The small molecule below binds the protein below.
Small molecule (SMILES): CC[C@H](C)[C@H](NC(=O)[C@H](CCCC[NH3+])NC(=O)[C@H](CO)NC(=O)[C@H](CC(C)C)NC(=O)[C@@H](NC(=O)[C@H](CCCC[NH3+])NC(C)=O)C(C)C)C(=O)N[C@H](C=O)Cc1ccccc1

Sequence of chain 1.A:
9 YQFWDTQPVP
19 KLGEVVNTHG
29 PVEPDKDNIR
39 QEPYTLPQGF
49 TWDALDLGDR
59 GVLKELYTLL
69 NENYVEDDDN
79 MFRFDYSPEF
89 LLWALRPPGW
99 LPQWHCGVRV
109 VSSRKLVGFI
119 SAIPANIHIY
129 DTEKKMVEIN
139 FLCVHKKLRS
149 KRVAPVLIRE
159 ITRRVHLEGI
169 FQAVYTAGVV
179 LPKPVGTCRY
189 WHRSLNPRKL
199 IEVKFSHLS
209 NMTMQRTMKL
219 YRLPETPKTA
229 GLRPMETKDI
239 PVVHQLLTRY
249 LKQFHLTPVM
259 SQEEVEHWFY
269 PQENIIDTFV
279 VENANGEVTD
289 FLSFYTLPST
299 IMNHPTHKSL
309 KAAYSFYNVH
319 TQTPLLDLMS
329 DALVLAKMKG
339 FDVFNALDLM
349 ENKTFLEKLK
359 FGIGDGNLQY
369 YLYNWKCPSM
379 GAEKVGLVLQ

Binding-site contacts:
Ligand atom NZ contacts residue ASP77 of chain 1.A at 3.4 Å (salt-bridge).
Ligand atom OG contacts residue ASP363 of chain 1.A at 3.1 Å (salt-bridge).
Ligand atom CG2 contacts residue ASN365 of chain 1.A at 3.3 Å.
Ligand atom N contacts residue ILE361 of chain 1.A at 3.0 Å (h-bond).
Ligand atom CG2 contacts residue GLY176 of chain 1.A at 3.4 Å.
Ligand atom OG contacts residue HIS190 of chain 1.A at 3.1 Å (h-bond).
Ligand atom CD1 contacts residue HIS190 of chain 1.A at 3.5 Å.
Ligand atom CB contacts residue HIS190 of chain 1.A at 3.3 Å.
Ligand atom CG2 contacts residue LEU366 of chain 1.A at 3.4 Å (hydrophobic).
Ligand atom O contacts residue VAL73 of chain 1.A at 3.5 Å.
Ligand atom N contacts residue TYR84 of chain 1.A at 3.5 Å (h-bond).
Ligand atom CG contacts residue THR174 of chain 1.A at 3.2 Å.
Ligand atom N contacts residue ASP363 of chain 1.A at 3.0 Å (salt-bridge).
Ligand atom C contacts residue TYR188 of chain 1.A at 3.5 Å (hydrophobic).
Ligand atom CD contacts residue ASP75 of chain 1.A at 3.5 Å.
Ligand atom OG contacts residue GLY364 of chain 1.A at 2.8 Å (h-bond).
Ligand atom CE contacts residue ASP75 of chain 1.A at 3.0 Å.
Ligand atom CH3 contacts residue TYR188 of chain 1.A at 3.5 Å (hydrophobic).
Ligand atom NZ contacts residue ASP75 of chain 1.A at 3.0 Å (salt-bridge).
Ligand atom OG contacts residue GLY362 of chain 1.A at 3.4 Å.
Ligand atom C contacts residue HIS190 of chain 1.A at 3.3 Å.
Ligand atom N contacts residue PHE203 of chain 1.A at 3.4 Å (h-bond).
Ligand atom NZ contacts residue MYR1 of chain 1.H at 1.1 Å.
Ligand atom O contacts residue ASP75 of chain 1.A at 3.2 Å.
Ligand atom CE contacts residue MYR1 of chain 1.H at 2.8 Å.
Ligand atom O contacts residue TYR188 of chain 1.A at 2.7 Å (h-bond).
Ligand atom NZ contacts residue ASP363 of chain 1.A at 2.5 Å (salt-bridge).
Ligand atom CD contacts residue MYR1 of chain 1.H at 3.5 Å.
Ligand atom O contacts residue GLY362 of chain 1.A at 2.7 Å.
Ligand atom CB contacts residue THR174 of chain 1.A at 3.5 Å.
Ligand atom CD1 contacts residue GLY360 of chain 1.A at 3.5 Å.
Ligand atom CD1 contacts residue PHE82 of chain 1.A at 3.5 Å (hydrophobic).
Ligand atom CB contacts residue GLY364 of chain 1.A at 3.5 Å.
Ligand atom CD1 contacts residue SER297 of chain 1.A at 3.1 Å.
Ligand atom CG1 contacts residue ASN365 of chain 1.A at 3.1 Å.
Ligand atom CE contacts residue THR174 of chain 1.A at 3.4 Å.
Ligand atom O contacts residue HIS190 of chain 1.A at 3.3 Å.
Ligand atom CG contacts residue ASP363 of chain 1.A at 3.4 Å.
Ligand atom O contacts residue ASP363 of chain 1.A at 2.9 Å (salt-bridge).
Ligand atom CD contacts residue THR174 of chain 1.A at 3.2 Å.